Sequence of chain 17.A:
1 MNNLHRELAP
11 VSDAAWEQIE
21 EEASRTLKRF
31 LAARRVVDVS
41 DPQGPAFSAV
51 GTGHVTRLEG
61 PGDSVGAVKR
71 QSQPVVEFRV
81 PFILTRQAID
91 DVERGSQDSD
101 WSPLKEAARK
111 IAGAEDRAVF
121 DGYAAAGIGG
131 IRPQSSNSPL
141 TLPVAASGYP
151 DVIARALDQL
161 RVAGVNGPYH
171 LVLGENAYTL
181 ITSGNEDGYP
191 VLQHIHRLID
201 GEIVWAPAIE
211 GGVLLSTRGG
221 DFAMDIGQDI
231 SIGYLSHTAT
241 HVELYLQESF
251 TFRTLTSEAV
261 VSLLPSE

Binding-site contacts:
Ligand atom CD1 contacts residue LEU27 of chain 17.A at 3.8 Å (hydrophobic).
Ligand atom N contacts residue ARG34 of chain 17.A at 3.7 Å.
Ligand atom CD2 contacts residue SER24 of chain 17.A at 3.5 Å.
Ligand atom OG contacts residue ARG34 of chain 17.A at 3.7 Å.
Ligand atom CA contacts residue ASP229 of chain 17.A at 3.6 Å.
Ligand atom CE contacts residue VAL36 of chain 17.A at 3.7 Å (hydrophobic).
Ligand atom CB contacts residue ILE230 of chain 17.A at 3.6 Å (hydrophobic).
Ligand atom CG2 contacts residue LEU31 of chain 17.A at 3.8 Å (hydrophobic).
Ligand atom O contacts residue ILE232 of chain 17.A at 3.6 Å (h-bond).
Ligand atom O contacts residue ASN2 of chain 17.A at 3.8 Å.
Ligand atom CE contacts residue ARG35 of chain 17.A at 3.8 Å.
Ligand atom N contacts residue ILE230 of chain 17.A at 3.1 Å (h-bond).
Ligand atom O contacts residue ARG34 of chain 17.A at 2.8 Å (salt-bridge).
Ligand atom CD1 contacts residue LEU31 of chain 17.A at 3.6 Å (hydrophobic).
Ligand atom O contacts residue LEU4 of chain 17.A at 3.7 Å.
Ligand atom N contacts residue ARG34 of chain 17.A at 3.9 Å.
Ligand atom CG contacts residue ILE230 of chain 17.A at 3.6 Å (hydrophobic).
Ligand atom OG contacts residue ASP229 of chain 17.A at 3.6 Å.
Ligand atom N contacts residue ARG34 of chain 17.A at 3.4 Å (salt-bridge).
Ligand atom CD2 contacts residue GLU20 of chain 17.A at 3.6 Å.
Ligand atom CB contacts residue SER24 of chain 17.A at 3.8 Å.
Ligand atom CA contacts residue SER231 of chain 17.A at 3.6 Å.
Ligand atom CG contacts residue ARG35 of chain 17.A at 3.1 Å.
Ligand atom CD1 contacts residue LYS28 of chain 17.A at 3.4 Å.
Ligand atom NZ contacts residue THR217 of chain 17.A at 3.8 Å.
Ligand atom CA contacts residue ARG6 of chain 17.A at 3.7 Å.
Ligand atom C contacts residue ARG34 of chain 17.A at 3.7 Å.
Ligand atom N contacts residue ASP229 of chain 17.A at 2.8 Å (salt-bridge).
Ligand atom O contacts residue SER231 of chain 17.A at 3.2 Å.
Ligand atom CA contacts residue ASP229 of chain 17.A at 3.8 Å.
Ligand atom CE contacts residue VAL37 of chain 17.A at 3.7 Å (hydrophobic).
Ligand atom O contacts residue ARG6 of chain 17.A at 3.4 Å (salt-bridge).
Ligand atom C contacts residue ASP229 of chain 17.A at 3.8 Å.
Ligand atom CA contacts residue ARG35 of chain 17.A at 3.8 Å.
Ligand atom C contacts residue SER231 of chain 17.A at 3.8 Å.
Ligand atom CB contacts residue ARG35 of chain 17.A at 3.4 Å.
Ligand atom CD1 contacts residue ILE230 of chain 17.A at 3.5 Å (hydrophobic).
Ligand atom CD1 contacts residue LEU27 of chain 17.A at 3.6 Å (hydrophobic).
Ligand atom N contacts residue ASP229 of chain 17.A at 3.2 Å (salt-bridge).
Ligand atom CB contacts residue VAL39 of chain 17.A at 3.7 Å (hydrophobic).

This small molecule binds to this protein.
Small molecule (SMILES): CC[C@H](C)[C@H](NC(=O)[C@H](CC(N)=O)NC(=O)[C@H](CC(C)C)NC(=O)[C@H](CO)NC(=O)CNC(=O)[C@@H](N)CO)C(=O)NCC(=O)N[C@@H](CO)C(=O)N[C@@H](CC(C)C)C(=O)N[C@H](C=O)CCCCN